The protein below binds the small molecule below.
Small molecule (SMILES): CC(=O)N[C@H]1[C@H](O[C@H]2[C@H](O)[C@@H](NC(C)=O)CO[C@@H]2CO)O[C@H](CO)[C@@H](O)[C@@H]1O

Binding-site contacts:
Ligand atom C2 contacts residue ASN717 of chain 1.A at 2.4 Å.
Ligand atom C1 contacts residue ASN717 of chain 1.A at 1.4 Å.
Ligand atom C1 contacts residue GLN1071 of chain 1.A at 4.3 Å.
Ligand atom O5 contacts residue ASN717 of chain 1.A at 2.3 Å (h-bond).
Ligand atom C5 contacts residue ASN717 of chain 1.A at 3.6 Å.
Ligand atom C4 contacts residue ASN717 of chain 1.A at 4.2 Å.
Ligand atom C3 contacts residue LEU922 of chain 1.A at 4.0 Å (hydrophobic).
Ligand atom O5 contacts residue GLN926 of chain 1.A at 4.4 Å.
Ligand atom O7 contacts residue GLN1071 of chain 1.A at 3.2 Å (h-bond).
Ligand atom O4 contacts residue LEU922 of chain 1.A at 4.5 Å.
Ligand atom C1 contacts residue LEU922 of chain 1.A at 4.5 Å (hydrophobic).
Ligand atom N2 contacts residue ASN717 of chain 1.A at 3.0 Å (h-bond).
Ligand atom C8 contacts residue ASN717 of chain 1.A at 4.3 Å.
Ligand atom C7 contacts residue ASN717 of chain 1.A at 3.1 Å.
Ligand atom C7 contacts residue GLN1071 of chain 1.A at 4.3 Å.
Ligand atom C5 contacts residue LEU922 of chain 1.A at 4.3 Å (hydrophobic).
Ligand atom C3 contacts residue ASN717 of chain 1.A at 3.8 Å.
Ligand atom C6 contacts residue GLN926 of chain 1.A at 3.6 Å.
Ligand atom O7 contacts residue ASN717 of chain 1.A at 2.8 Å (h-bond).
Ligand atom C5 contacts residue GLN926 of chain 1.A at 4.1 Å.

Sequence of chain 1.A:
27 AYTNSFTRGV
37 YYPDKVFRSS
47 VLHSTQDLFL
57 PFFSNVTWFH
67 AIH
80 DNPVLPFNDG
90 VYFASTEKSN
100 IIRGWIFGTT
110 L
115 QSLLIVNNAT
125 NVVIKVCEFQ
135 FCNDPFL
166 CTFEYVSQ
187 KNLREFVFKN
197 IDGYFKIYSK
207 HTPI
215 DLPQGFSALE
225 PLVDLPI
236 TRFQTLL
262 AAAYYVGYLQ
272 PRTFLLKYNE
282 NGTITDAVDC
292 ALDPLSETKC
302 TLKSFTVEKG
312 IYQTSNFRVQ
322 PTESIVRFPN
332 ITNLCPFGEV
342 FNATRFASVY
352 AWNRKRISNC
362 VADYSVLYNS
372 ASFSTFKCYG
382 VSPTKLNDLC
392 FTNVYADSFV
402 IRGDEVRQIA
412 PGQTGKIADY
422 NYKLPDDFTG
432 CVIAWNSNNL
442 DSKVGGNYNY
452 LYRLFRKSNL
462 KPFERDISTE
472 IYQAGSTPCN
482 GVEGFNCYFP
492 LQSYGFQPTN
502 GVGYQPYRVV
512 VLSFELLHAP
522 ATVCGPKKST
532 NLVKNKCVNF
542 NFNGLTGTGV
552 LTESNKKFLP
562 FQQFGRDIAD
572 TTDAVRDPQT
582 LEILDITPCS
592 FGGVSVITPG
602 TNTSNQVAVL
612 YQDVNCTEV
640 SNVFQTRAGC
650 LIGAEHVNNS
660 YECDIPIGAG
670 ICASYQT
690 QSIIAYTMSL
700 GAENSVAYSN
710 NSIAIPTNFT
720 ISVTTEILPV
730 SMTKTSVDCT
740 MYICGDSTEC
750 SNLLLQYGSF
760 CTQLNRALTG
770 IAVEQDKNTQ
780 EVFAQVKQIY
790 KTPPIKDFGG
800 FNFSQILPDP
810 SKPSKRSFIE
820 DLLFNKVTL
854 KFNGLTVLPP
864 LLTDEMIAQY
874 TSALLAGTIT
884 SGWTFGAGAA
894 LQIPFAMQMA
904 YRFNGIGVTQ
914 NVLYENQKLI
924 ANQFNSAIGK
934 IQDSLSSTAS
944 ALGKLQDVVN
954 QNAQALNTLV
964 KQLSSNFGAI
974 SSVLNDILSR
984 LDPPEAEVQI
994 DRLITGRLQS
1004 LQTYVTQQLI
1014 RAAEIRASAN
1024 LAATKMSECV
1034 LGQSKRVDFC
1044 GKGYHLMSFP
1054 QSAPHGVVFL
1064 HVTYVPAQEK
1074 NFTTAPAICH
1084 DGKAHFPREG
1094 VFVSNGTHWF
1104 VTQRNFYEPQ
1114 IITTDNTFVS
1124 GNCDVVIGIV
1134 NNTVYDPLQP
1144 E